This protein binds this small molecule.
Small molecule (SMILES): CC(=O)N[C@@H]1[C@@H](O)[C@H](O)[C@@H](CO)O[C@H]1O

Binding-site contacts:
Ligand atom O4 contacts residue SER111 of chain 1.C at 3.8 Å.
Ligand atom C1 contacts residue ASN84 of chain 1.B at 1.4 Å.
Ligand atom C3 contacts residue ASN84 of chain 1.B at 3.8 Å.
Ligand atom O7 contacts residue GLN116 of chain 1.C at 4.4 Å.
Ligand atom O6 contacts residue ASN84 of chain 1.B at 4.4 Å.
Ligand atom N2 contacts residue ASN84 of chain 1.B at 2.9 Å (h-bond).
Ligand atom O3 contacts residue SER117 of chain 1.C at 4.1 Å.
Ligand atom C4 contacts residue ASN84 of chain 1.B at 4.1 Å.
Ligand atom O4 contacts residue SER117 of chain 1.C at 3.6 Å (h-bond).
Ligand atom O5 contacts residue ASN84 of chain 1.B at 2.3 Å (h-bond).
Ligand atom C2 contacts residue ASN84 of chain 1.B at 2.4 Å.
Ligand atom O3 contacts residue GLY112 of chain 1.C at 3.8 Å.
Ligand atom C7 contacts residue ASN84 of chain 1.B at 3.8 Å.
Ligand atom O3 contacts residue GLN116 of chain 1.C at 4.3 Å.
Ligand atom O7 contacts residue GLN60 of chain 1.A at 4.3 Å.
Ligand atom O6 contacts residue ILE61 of chain 1.A at 3.5 Å.
Ligand atom O7 contacts residue ASN84 of chain 1.B at 4.3 Å.
Ligand atom C5 contacts residue ASN84 of chain 1.B at 3.6 Å.

Sequence of chain 1.A:
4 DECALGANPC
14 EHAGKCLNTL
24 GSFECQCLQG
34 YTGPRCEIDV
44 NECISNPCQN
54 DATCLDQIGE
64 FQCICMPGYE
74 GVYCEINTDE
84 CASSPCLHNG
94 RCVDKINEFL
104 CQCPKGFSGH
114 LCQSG

Sequence of chain 1.B:
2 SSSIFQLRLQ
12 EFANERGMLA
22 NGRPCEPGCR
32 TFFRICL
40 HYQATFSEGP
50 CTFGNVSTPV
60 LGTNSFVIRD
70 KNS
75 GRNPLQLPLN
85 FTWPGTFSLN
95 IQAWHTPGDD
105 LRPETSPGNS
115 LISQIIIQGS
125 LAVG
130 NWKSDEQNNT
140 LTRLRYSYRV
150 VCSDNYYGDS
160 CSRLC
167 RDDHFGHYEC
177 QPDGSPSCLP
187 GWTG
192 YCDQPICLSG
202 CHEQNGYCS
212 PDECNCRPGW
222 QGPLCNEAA

Sequence of chain 1.C:
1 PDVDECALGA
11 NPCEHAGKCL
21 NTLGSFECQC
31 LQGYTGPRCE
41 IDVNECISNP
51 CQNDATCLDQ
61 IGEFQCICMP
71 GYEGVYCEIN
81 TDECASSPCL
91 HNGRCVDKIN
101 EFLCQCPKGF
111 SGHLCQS